This protein binds this small molecule.
Small molecule (SMILES): CC[C@H](C)[C@H](NC(=O)[C@H](CC(C)C)NC(=O)[C@H](CO)NC(=O)CNC(=O)[C@@H](NC(=O)[C@@H](N)[C@@H](C)O)C(C)C)C(=O)N[C@H](C=O)CCC(N)=O

Sequence of chain 43.C:
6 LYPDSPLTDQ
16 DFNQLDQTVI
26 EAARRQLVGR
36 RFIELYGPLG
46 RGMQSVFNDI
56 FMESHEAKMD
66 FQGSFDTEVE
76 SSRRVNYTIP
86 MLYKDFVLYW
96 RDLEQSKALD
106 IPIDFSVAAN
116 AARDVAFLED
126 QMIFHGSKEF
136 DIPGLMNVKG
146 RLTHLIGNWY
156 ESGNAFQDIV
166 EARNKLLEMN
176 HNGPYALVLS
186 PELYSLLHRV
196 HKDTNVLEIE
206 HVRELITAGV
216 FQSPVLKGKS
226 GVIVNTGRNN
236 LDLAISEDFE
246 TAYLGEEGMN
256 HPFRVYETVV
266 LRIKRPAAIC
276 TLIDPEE

Binding-site contacts:
Ligand atom CD2 contacts residue ARG29 of chain 43.C at 3.8 Å.
Ligand atom O contacts residue PHE37 of chain 43.C at 3.8 Å.
Ligand atom O contacts residue ARG36 of chain 43.C at 2.9 Å (salt-bridge).
Ligand atom OG contacts residue ARG35 of chain 43.C at 4.2 Å.
Ligand atom CB contacts residue ARG35 of chain 43.C at 3.4 Å.
Ligand atom CA contacts residue ARG35 of chain 43.C at 4.5 Å.
Ligand atom O contacts residue ARG29 of chain 43.C at 3.0 Å (salt-bridge).
Ligand atom CG1 contacts residue ASP243 of chain 43.C at 3.3 Å.
Ligand atom N contacts residue ARG35 of chain 43.C at 4.4 Å.
Ligand atom OG contacts residue PHE244 of chain 43.C at 3.7 Å.
Ligand atom CG2 contacts residue ARG35 of chain 43.C at 3.9 Å.
Ligand atom C contacts residue ASP243 of chain 43.C at 3.5 Å.
Ligand atom C contacts residue ARG36 of chain 43.C at 3.2 Å.
Ligand atom O contacts residue PRO43 of chain 43.C at 3.7 Å.
Ligand atom C contacts residue PRO43 of chain 43.C at 4.5 Å (hydrophobic).
Ligand atom CD1 contacts residue ARG29 of chain 43.C at 3.6 Å.
Ligand atom N contacts residue ASP243 of chain 43.C at 3.8 Å.
Ligand atom N contacts residue ARG35 of chain 43.C at 4.1 Å.
Ligand atom CG1 contacts residue ARG35 of chain 43.C at 4.4 Å.
Ligand atom O contacts residue ILE25 of chain 43.C at 3.8 Å.
Ligand atom O contacts residue ARG35 of chain 43.C at 2.9 Å (salt-bridge).
Ligand atom C contacts residue ASP243 of chain 43.C at 4.4 Å.
Ligand atom CG2 contacts residue GLU245 of chain 43.C at 3.4 Å.
Ligand atom O contacts residue ARG35 of chain 43.C at 3.3 Å (salt-bridge).
Ligand atom CB contacts residue ASP243 of chain 43.C at 3.9 Å.
Ligand atom C contacts residue ARG35 of chain 43.C at 3.5 Å.
Ligand atom CB contacts residue ARG35 of chain 43.C at 3.8 Å.
Ligand atom C contacts residue ARG35 of chain 43.C at 3.7 Å.
Ligand atom CG2 contacts residue PRO43 of chain 43.C at 4.3 Å (hydrophobic).
Ligand atom O contacts residue ARG29 of chain 43.C at 4.2 Å.
Ligand atom O contacts residue ASP243 of chain 43.C at 4.3 Å.
Ligand atom N contacts residue ASP243 of chain 43.C at 3.3 Å (salt-bridge).
Ligand atom CA contacts residue ASP243 of chain 43.C at 4.2 Å.
Ligand atom C contacts residue ARG29 of chain 43.C at 3.9 Å.
Ligand atom N contacts residue ARG35 of chain 43.C at 4.1 Å.
Ligand atom CG2 contacts residue ARG36 of chain 43.C at 3.8 Å.
Ligand atom CA contacts residue ARG29 of chain 43.C at 4.2 Å.
Ligand atom CB contacts residue ASP243 of chain 43.C at 4.2 Å.
Ligand atom O contacts residue ASP243 of chain 43.C at 4.3 Å.
Ligand atom CA contacts residue ASP243 of chain 43.C at 3.3 Å.